Binding-site contacts:
Ligand atom C01 contacts residue ASN41 of chain 1.A at 3.9 Å.
Ligand atom N02 contacts residue SER52 of chain 1.A at 2.7 Å (h-bond).
Ligand atom N02 contacts residue TRP51 of chain 1.A at 3.6 Å.
Ligand atom N10 contacts residue LEU113 of chain 1.A at 4.0 Å.
Ligand atom C09 contacts residue LEU113 of chain 1.A at 4.2 Å (hydrophobic).
Ligand atom C07 contacts residue MET108 of chain 1.A at 3.6 Å (hydrophobic).
Ligand atom N11 contacts residue SER52 of chain 1.A at 3.8 Å.
Ligand atom C01 contacts residue TRP51 of chain 1.A at 3.5 Å (hydrophobic).
Ligand atom C05 contacts residue LEU113 of chain 1.A at 4.2 Å (hydrophobic).
Ligand atom O12 contacts residue ASN41 of chain 1.A at 2.9 Å (h-bond).
Ligand atom O12 contacts residue TRP51 of chain 1.A at 4.4 Å.
Ligand atom C01 contacts residue TRP102 of chain 1.A at 3.4 Å (hydrophobic).
Ligand atom C08 contacts residue MET108 of chain 1.A at 3.7 Å (hydrophobic).
Ligand atom C03 contacts residue SER52 of chain 1.A at 3.9 Å.
Ligand atom C06 contacts residue PRO105 of chain 1.A at 3.7 Å (hydrophobic).
Ligand atom N11 contacts residue ASP150 of chain 1.A at 4.0 Å.
Ligand atom C03 contacts residue TRP51 of chain 1.A at 4.1 Å (hydrophobic).
Ligand atom N11 contacts residue LEU54 of chain 1.A at 4.2 Å.
Ligand atom C09 contacts residue LEU54 of chain 1.A at 4.0 Å (hydrophobic).
Ligand atom N10 contacts residue THR53 of chain 1.A at 4.0 Å.
Ligand atom N02 contacts residue LEU113 of chain 1.A at 4.2 Å.
Ligand atom N11 contacts residue THR53 of chain 1.A at 3.8 Å.
Ligand atom C07 contacts residue PRO105 of chain 1.A at 3.6 Å (hydrophobic).
Ligand atom O12 contacts residue VAL103 of chain 1.A at 4.4 Å.
Ligand atom C04 contacts residue LEU113 of chain 1.A at 3.8 Å (hydrophobic).
Ligand atom N10 contacts residue ASP150 of chain 1.A at 3.6 Å.
Ligand atom C01 contacts residue SER52 of chain 1.A at 3.3 Å.
Ligand atom C03 contacts residue LEU104 of chain 1.A at 4.4 Å (hydrophobic).
Ligand atom C09 contacts residue ASP150 of chain 1.A at 4.5 Å.
Ligand atom C08 contacts residue LEU54 of chain 1.A at 3.8 Å (hydrophobic).
Ligand atom O12 contacts residue LEU104 of chain 1.A at 4.2 Å.
Ligand atom C03 contacts residue ASN41 of chain 1.A at 4.0 Å.
Ligand atom C06 contacts residue MET108 of chain 1.A at 4.0 Å (hydrophobic).
Ligand atom N10 contacts residue LEU54 of chain 1.A at 3.8 Å.
Ligand atom C07 contacts residue ASN37 of chain 1.A at 3.6 Å.
Ligand atom C04 contacts residue SER52 of chain 1.A at 4.2 Å.
Ligand atom C06 contacts residue LEU104 of chain 1.A at 4.2 Å (hydrophobic).
Ligand atom C06 contacts residue ASN37 of chain 1.A at 3.6 Å.
Ligand atom C03 contacts residue LEU113 of chain 1.A at 4.3 Å (hydrophobic).
Ligand atom N11 contacts residue LEU113 of chain 1.A at 3.7 Å.

A protein and the small-molecule ligand that binds it are described below.
Small molecule (SMILES): CNC(=O)c1n[nH]c2c1CCC2

Sequence of chain 1.A:
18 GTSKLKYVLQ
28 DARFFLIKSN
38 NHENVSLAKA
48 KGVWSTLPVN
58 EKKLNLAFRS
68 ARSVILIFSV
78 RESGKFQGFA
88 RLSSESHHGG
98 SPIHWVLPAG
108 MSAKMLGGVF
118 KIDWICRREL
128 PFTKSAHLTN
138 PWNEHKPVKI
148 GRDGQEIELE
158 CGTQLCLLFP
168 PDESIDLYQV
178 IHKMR